A small-molecule ligand and the protein it binds are described below.
Small molecule (SMILES): CC(=O)N[C@@H]1[C@@H](O)[C@H](O)[C@@H](CO)O[C@H]1O

Binding-site contacts:
Ligand atom C5 contacts residue ASN32 of chain 1.K at 3.7 Å.
Ligand atom O6 contacts residue THR34 of chain 1.K at 3.5 Å.
Ligand atom C3 contacts residue ASN32 of chain 1.K at 3.8 Å.
Ligand atom N2 contacts residue ASN32 of chain 1.K at 2.9 Å (h-bond).
Ligand atom O5 contacts residue THR313 of chain 1.K at 3.5 Å (h-bond).
Ligand atom C7 contacts residue ASN32 of chain 1.K at 3.5 Å.
Ligand atom C1 contacts residue THR313 of chain 1.K at 3.9 Å.
Ligand atom C1 contacts residue ASN32 of chain 1.K at 1.5 Å.
Ligand atom O6 contacts residue ASN32 of chain 1.K at 4.3 Å.
Ligand atom O7 contacts residue ASN32 of chain 1.K at 3.6 Å.
Ligand atom O6 contacts residue THR313 of chain 1.K at 3.2 Å.
Ligand atom C2 contacts residue ASN32 of chain 1.K at 2.5 Å.
Ligand atom C6 contacts residue THR34 of chain 1.K at 4.1 Å.
Ligand atom C4 contacts residue ASN32 of chain 1.K at 4.1 Å.
Ligand atom O6 contacts residue LEU52 of chain 1.L at 4.3 Å.
Ligand atom O5 contacts residue ASN32 of chain 1.K at 2.4 Å (h-bond).

Sequence of chain 1.L:
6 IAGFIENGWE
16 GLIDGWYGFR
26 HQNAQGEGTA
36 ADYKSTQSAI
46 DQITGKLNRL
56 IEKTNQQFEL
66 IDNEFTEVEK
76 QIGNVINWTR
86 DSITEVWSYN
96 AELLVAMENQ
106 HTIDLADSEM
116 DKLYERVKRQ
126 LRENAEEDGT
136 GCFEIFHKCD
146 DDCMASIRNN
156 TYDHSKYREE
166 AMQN

Sequence of chain 1.K:
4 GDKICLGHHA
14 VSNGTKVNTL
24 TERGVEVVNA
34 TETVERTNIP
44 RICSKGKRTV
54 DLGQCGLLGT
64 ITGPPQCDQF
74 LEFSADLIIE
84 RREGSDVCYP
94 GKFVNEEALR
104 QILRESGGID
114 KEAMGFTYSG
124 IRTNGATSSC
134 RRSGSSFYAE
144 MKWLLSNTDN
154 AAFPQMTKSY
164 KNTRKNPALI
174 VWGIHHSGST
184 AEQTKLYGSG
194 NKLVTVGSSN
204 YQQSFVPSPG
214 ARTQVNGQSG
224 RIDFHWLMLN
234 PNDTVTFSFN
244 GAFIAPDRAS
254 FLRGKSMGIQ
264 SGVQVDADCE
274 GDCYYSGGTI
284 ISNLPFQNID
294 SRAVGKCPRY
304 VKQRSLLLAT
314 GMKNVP